A protein and the small-molecule ligand that binds it are described below.
Small molecule (SMILES): CC(=O)N[C@@H]1[C@@H](O)[C@H](O)[C@@H](CO)O[C@H]1O

Sequence of chain 1.A:
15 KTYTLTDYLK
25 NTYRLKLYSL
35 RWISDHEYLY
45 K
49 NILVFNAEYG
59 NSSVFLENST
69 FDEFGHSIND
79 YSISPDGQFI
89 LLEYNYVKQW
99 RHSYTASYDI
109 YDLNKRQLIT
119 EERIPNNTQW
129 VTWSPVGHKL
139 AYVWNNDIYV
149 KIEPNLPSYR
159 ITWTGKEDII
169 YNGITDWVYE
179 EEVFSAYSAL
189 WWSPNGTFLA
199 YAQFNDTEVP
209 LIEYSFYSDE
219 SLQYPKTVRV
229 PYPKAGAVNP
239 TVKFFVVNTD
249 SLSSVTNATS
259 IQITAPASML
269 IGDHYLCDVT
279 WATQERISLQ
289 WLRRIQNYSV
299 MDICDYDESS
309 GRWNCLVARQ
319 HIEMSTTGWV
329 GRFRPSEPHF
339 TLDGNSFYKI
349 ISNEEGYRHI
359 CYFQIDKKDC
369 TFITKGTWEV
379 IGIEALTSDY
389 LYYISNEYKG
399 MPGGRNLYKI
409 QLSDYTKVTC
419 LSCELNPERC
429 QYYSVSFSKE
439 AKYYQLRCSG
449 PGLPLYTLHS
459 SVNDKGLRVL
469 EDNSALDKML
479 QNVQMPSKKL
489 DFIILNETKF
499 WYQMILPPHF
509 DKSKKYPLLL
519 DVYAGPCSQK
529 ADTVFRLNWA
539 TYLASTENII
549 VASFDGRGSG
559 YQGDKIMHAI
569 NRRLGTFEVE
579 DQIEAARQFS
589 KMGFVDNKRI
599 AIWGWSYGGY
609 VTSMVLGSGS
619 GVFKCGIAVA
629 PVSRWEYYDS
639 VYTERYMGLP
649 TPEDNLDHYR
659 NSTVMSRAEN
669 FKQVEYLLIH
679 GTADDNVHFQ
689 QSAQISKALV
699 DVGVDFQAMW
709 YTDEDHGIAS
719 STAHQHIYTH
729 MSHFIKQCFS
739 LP

Binding-site contacts:
Ligand atom O5 contacts residue THR195 of chain 1.A at 3.5 Å (h-bond).
Ligand atom C3 contacts residue ASN193 of chain 1.A at 3.8 Å.
Ligand atom N2 contacts residue ASN193 of chain 1.A at 2.9 Å (h-bond).
Ligand atom C1 contacts residue THR195 of chain 1.A at 3.2 Å.
Ligand atom C6 contacts residue GLN282 of chain 1.A at 4.0 Å.
Ligand atom C1 contacts residue GLN282 of chain 1.A at 4.2 Å.
Ligand atom C1 contacts residue ASN193 of chain 1.A at 1.4 Å.
Ligand atom C5 contacts residue THR195 of chain 1.A at 3.4 Å.
Ligand atom C4 contacts residue THR195 of chain 1.A at 4.3 Å.
Ligand atom C2 contacts residue THR195 of chain 1.A at 4.2 Å.
Ligand atom C5 contacts residue ASN193 of chain 1.A at 3.7 Å.
Ligand atom O5 contacts residue ASN193 of chain 1.A at 2.4 Å (h-bond).
Ligand atom C6 contacts residue GLU283 of chain 1.A at 3.4 Å.
Ligand atom O7 contacts residue ASN193 of chain 1.A at 3.8 Å.
Ligand atom O6 contacts residue GLN282 of chain 1.A at 3.5 Å.
Ligand atom C6 contacts residue THR195 of chain 1.A at 4.3 Å.
Ligand atom C3 contacts residue THR195 of chain 1.A at 4.3 Å.
Ligand atom C7 contacts residue ASN193 of chain 1.A at 3.8 Å.
Ligand atom O5 contacts residue GLN282 of chain 1.A at 3.7 Å.
Ligand atom C4 contacts residue ASN193 of chain 1.A at 4.3 Å.
Ligand atom O6 contacts residue GLU283 of chain 1.A at 3.0 Å (salt-bridge).
Ligand atom C2 contacts residue ASN193 of chain 1.A at 2.5 Å.